Binding-site contacts:
Ligand atom C8 contacts residue NAG1 of chain 15.I at 4.3 Å.
Ligand atom O7 contacts residue ASN237 of chain 15.E at 3.8 Å.
Ligand atom C7 contacts residue ASN237 of chain 15.E at 3.7 Å.
Ligand atom C2 contacts residue GLY216 of chain 15.E at 3.9 Å.
Ligand atom N2 contacts residue ASN218 of chain 15.E at 4.4 Å.
Ligand atom C1 contacts residue GLY216 of chain 15.E at 4.3 Å.
Ligand atom C8 contacts residue ASN218 of chain 15.E at 2.8 Å.
Ligand atom O6 contacts residue ASN237 of chain 15.E at 4.4 Å.
Ligand atom O7 contacts residue NAG1 of chain 15.I at 3.7 Å.
Ligand atom C3 contacts residue ASN237 of chain 15.E at 3.9 Å.
Ligand atom C4 contacts residue ASN237 of chain 15.E at 4.3 Å.
Ligand atom O5 contacts residue ASN237 of chain 15.E at 2.3 Å (h-bond).
Ligand atom O7 contacts residue GLY216 of chain 15.E at 3.9 Å.
Ligand atom C5 contacts residue ASN237 of chain 15.E at 3.6 Å.
Ligand atom C7 contacts residue ASN218 of chain 15.E at 3.4 Å.
Ligand atom N2 contacts residue ASN237 of chain 15.E at 3.1 Å (h-bond).
Ligand atom C7 contacts residue NAG1 of chain 15.I at 4.4 Å.
Ligand atom C1 contacts residue ASN237 of chain 15.E at 1.4 Å.
Ligand atom C2 contacts residue ASN237 of chain 15.E at 2.6 Å.
Ligand atom C7 contacts residue GLY216 of chain 15.E at 2.7 Å.
Ligand atom O7 contacts residue ASN218 of chain 15.E at 3.5 Å (h-bond).
Ligand atom C8 contacts residue LYS217 of chain 15.E at 3.9 Å.
Ligand atom N2 contacts residue GLY216 of chain 15.E at 2.6 Å (h-bond).
Ligand atom C8 contacts residue GLY216 of chain 15.E at 2.1 Å.

This protein binds this small molecule.
Small molecule (SMILES): CC(=O)N[C@H]1[C@H](O[C@H]2[C@H](O)[C@@H](NC(C)=O)CO[C@@H]2CO)O[C@H](CO)[C@@H](O[C@@H]2O[C@H](CO)[C@@H](O)[C@H](O)[C@@H]2O)[C@@H]1O

Sequence of chain 15.E:
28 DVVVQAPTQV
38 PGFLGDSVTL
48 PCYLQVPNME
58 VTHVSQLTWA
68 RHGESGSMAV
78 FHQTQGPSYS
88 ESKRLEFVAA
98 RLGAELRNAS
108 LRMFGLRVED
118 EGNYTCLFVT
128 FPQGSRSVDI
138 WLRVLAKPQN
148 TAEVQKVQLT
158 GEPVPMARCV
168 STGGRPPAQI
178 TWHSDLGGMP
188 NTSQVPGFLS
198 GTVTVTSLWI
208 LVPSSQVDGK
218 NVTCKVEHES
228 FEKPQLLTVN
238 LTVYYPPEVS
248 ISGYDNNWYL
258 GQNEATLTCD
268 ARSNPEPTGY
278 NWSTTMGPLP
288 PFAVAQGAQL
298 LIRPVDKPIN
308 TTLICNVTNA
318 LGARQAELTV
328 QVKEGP